This small molecule binds to this protein.
Small molecule (SMILES): CC(=O)N[C@@H]1[C@@H](O)[C@H](O)[C@@H](CO)O[C@H]1O

Sequence of chain 1.A:
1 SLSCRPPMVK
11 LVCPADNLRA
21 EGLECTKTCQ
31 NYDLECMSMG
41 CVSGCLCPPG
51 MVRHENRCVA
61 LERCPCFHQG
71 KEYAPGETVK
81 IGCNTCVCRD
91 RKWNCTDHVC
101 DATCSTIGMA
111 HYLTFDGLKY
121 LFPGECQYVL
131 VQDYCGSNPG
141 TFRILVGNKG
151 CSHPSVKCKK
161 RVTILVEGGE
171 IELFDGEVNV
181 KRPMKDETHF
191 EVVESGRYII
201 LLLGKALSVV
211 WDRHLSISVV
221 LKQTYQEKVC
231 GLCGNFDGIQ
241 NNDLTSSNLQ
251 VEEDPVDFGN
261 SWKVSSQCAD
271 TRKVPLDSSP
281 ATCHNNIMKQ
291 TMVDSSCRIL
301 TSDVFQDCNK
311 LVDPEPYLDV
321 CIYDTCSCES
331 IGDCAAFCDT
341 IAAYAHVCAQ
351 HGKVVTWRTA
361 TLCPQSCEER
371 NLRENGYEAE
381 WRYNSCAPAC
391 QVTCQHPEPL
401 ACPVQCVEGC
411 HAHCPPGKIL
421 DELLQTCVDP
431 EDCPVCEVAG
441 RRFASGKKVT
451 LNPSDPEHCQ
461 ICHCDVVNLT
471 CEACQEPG

Binding-site contacts:
Ligand atom C5 contacts residue ASN94 of chain 1.A at 3.7 Å.
Ligand atom C3 contacts residue ASN94 of chain 1.A at 3.8 Å.
Ligand atom O5 contacts residue ASN94 of chain 1.A at 2.4 Å (h-bond).
Ligand atom C8 contacts residue ASN94 of chain 1.A at 4.0 Å.
Ligand atom O7 contacts residue ASN94 of chain 1.A at 3.2 Å (h-bond).
Ligand atom C1 contacts residue ASN94 of chain 1.A at 1.4 Å.
Ligand atom C7 contacts residue ASN94 of chain 1.A at 3.2 Å.
Ligand atom C2 contacts residue ASN94 of chain 1.A at 2.5 Å.
Ligand atom N2 contacts residue ASN94 of chain 1.A at 2.9 Å (h-bond).
Ligand atom C4 contacts residue ASN94 of chain 1.A at 4.3 Å.